Sequence of chain 1.W:
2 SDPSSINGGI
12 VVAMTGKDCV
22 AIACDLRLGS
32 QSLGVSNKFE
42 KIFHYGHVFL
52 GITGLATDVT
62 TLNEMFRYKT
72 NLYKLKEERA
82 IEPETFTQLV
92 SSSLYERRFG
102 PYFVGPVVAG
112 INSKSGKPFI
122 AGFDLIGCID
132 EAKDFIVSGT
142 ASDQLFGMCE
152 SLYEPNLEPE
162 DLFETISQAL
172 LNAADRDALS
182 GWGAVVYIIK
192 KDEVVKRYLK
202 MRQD

This small molecule binds to this protein.
Small molecule (SMILES): CC(C)C[C@H](NC(=O)[C@H](CCc1ccccc1)NC(=O)CN1CCOCC1)C(=O)N[C@@H](Cc1ccccc1)C(=O)N[C@@H](CC(C)C)[C@@H](O)[C@H](C)CO

Sequence of chain 1.V:
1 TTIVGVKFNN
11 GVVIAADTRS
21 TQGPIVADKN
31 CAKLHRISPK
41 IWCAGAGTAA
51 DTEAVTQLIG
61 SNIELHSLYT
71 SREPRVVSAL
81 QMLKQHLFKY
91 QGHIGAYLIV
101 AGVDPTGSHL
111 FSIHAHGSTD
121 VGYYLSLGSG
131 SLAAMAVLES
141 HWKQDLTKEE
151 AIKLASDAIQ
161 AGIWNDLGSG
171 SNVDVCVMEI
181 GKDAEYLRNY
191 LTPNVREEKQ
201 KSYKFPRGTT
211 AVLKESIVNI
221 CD

Binding-site contacts:
Ligand atom O40 contacts residue THR21 of chain 1.V at 3.2 Å (h-bond).
Ligand atom C35 contacts residue MES1 of chain 1.QA at 3.7 Å.
Ligand atom O60 contacts residue THR21 of chain 1.V at 3.3 Å (h-bond).
Ligand atom C44 contacts residue THR1 of chain 1.V at 3.4 Å.
Ligand atom C58 contacts residue ARG19 of chain 1.V at 3.4 Å.
Ligand atom C58 contacts residue LYS33 of chain 1.V at 3.7 Å.
Ligand atom N41 contacts residue THR1 of chain 1.V at 3.7 Å.
Ligand atom C51 contacts residue GLY168 of chain 1.V at 3.7 Å.
Ligand atom C27 contacts residue ALA27 of chain 1.V at 3.3 Å (hydrophobic).
Ligand atom O40 contacts residue SER20 of chain 1.V at 3.4 Å (h-bond).
Ligand atom C47 contacts residue THR1 of chain 1.V at 1.4 Å.
Ligand atom C42 contacts residue THR1 of chain 1.V at 2.3 Å.
Ligand atom O29 contacts residue ALA49 of chain 1.V at 3.1 Å (h-bond).
Ligand atom O48 contacts residue THR1 of chain 1.V at 2.4 Å (h-bond).
Ligand atom C27 contacts residue THR21 of chain 1.V at 3.5 Å.
Ligand atom C46 contacts residue SER20 of chain 1.V at 3.7 Å.
Ligand atom C23 contacts residue THR21 of chain 1.V at 3.5 Å.
Ligand atom C58 contacts residue THR1 of chain 1.V at 2.5 Å.
Ligand atom C58 contacts residue GLY168 of chain 1.V at 3.0 Å.
Ligand atom C59 contacts residue MES1 of chain 1.QA at 3.2 Å.
Ligand atom C43 contacts residue THR1 of chain 1.V at 2.7 Å.
Ligand atom O48 contacts residue MES1 of chain 1.QA at 2.9 Å (h-bond).
Ligand atom C19 contacts residue THR48 of chain 1.V at 3.6 Å.
Ligand atom O60 contacts residue THR1 of chain 1.V at 3.2 Å (h-bond).
Ligand atom C45 contacts residue GLY45 of chain 1.V at 3.7 Å.
Ligand atom O48 contacts residue GLY47 of chain 1.V at 3.1 Å (h-bond).
Ligand atom C43 contacts residue GLY47 of chain 1.V at 3.3 Å.
Ligand atom N30 contacts residue THR21 of chain 1.V at 3.0 Å (h-bond).
Ligand atom C31 contacts residue GLY47 of chain 1.V at 3.5 Å.
Ligand atom C35 contacts residue THR48 of chain 1.V at 3.7 Å.
Ligand atom C39 contacts residue GLY47 of chain 1.V at 3.6 Å.
Ligand atom N22 contacts residue ASP125 of chain 1.W at 3.3 Å (salt-bridge).
Ligand atom C51 contacts residue THR1 of chain 1.V at 1.5 Å.
Ligand atom O60 contacts residue GLY168 of chain 1.V at 3.7 Å.
Ligand atom C45 contacts residue THR52 of chain 1.V at 3.7 Å.
Ligand atom C34 contacts residue GLY47 of chain 1.V at 3.6 Å.
Ligand atom O9 contacts residue ASP125 of chain 1.W at 3.5 Å.
Ligand atom C27 contacts residue SER20 of chain 1.V at 3.6 Å.
Ligand atom N41 contacts residue GLY47 of chain 1.V at 3.0 Å (h-bond).
Ligand atom C59 contacts residue THR1 of chain 1.V at 2.5 Å.

Sequence of chain 1.L:
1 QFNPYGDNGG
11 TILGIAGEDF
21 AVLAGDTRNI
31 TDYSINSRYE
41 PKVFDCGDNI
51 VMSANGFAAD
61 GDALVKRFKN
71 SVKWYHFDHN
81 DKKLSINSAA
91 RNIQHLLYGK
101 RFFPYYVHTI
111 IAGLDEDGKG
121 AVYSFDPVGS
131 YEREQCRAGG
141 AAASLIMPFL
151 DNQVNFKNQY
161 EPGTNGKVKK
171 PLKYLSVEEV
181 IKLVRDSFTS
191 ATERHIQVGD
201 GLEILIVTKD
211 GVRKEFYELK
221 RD